The small molecule below binds the protein below.
Small molecule (SMILES): CC(=O)N[C@@H]1[C@@H](O)[C@H](O)[C@@H](CO)O[C@H]1O

Sequence of chain 1.A:
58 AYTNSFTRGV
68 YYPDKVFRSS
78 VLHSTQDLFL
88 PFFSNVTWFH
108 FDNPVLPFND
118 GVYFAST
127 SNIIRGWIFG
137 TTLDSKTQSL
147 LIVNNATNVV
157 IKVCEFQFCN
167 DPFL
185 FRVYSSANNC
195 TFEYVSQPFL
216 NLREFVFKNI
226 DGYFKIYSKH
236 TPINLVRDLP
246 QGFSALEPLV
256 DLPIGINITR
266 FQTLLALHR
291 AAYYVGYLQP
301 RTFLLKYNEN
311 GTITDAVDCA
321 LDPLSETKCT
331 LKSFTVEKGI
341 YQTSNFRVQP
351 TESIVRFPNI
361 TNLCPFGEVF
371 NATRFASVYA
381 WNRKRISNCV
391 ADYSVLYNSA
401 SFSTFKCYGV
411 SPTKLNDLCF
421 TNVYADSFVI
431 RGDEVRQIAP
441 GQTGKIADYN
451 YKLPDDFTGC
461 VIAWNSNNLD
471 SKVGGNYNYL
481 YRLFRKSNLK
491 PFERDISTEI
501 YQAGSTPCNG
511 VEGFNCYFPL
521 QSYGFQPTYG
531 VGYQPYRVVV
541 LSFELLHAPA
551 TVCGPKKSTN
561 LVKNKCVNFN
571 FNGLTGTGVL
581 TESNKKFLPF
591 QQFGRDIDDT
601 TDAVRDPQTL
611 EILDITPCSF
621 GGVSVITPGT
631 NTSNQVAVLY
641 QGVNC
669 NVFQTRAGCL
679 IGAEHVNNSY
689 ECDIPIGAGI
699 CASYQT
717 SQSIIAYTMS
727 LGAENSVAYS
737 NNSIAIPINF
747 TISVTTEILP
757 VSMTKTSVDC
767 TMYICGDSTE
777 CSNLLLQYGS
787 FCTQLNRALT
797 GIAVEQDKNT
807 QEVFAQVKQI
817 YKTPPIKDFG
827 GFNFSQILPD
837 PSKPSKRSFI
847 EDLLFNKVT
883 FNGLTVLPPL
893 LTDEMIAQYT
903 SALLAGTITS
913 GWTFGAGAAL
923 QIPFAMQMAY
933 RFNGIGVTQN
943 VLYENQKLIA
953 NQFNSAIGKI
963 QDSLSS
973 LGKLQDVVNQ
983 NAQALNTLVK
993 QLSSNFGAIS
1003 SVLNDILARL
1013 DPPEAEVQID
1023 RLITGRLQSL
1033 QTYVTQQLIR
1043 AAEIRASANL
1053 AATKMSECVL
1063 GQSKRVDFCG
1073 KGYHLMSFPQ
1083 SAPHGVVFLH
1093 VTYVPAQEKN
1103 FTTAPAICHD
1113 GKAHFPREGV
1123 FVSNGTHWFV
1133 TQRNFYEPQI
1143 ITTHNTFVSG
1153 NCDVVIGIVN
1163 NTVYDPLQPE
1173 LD

Binding-site contacts:
Ligand atom C4 contacts residue ASN631 of chain 1.A at 4.2 Å.
Ligand atom N2 contacts residue ASN631 of chain 1.A at 2.7 Å (h-bond).
Ligand atom O7 contacts residue ASN631 of chain 1.A at 3.8 Å.
Ligand atom C8 contacts residue ASN631 of chain 1.A at 3.1 Å.
Ligand atom C3 contacts residue ASN631 of chain 1.A at 3.8 Å.
Ligand atom C7 contacts residue ASN631 of chain 1.A at 3.2 Å.
Ligand atom C1 contacts residue ASN631 of chain 1.A at 1.4 Å.
Ligand atom O5 contacts residue ASN631 of chain 1.A at 2.3 Å (h-bond).
Ligand atom C8 contacts residue THR632 of chain 1.A at 3.8 Å.
Ligand atom C5 contacts residue ASN631 of chain 1.A at 3.6 Å.
Ligand atom C2 contacts residue ASN631 of chain 1.A at 2.5 Å.